Binding-site contacts:
Ligand atom O3 contacts residue HIS68 of chain 1.D at 3.6 Å.
Ligand atom C3 contacts residue THR67 of chain 1.D at 3.9 Å.
Ligand atom N1 contacts residue SER502 of chain 1.D at 2.8 Å (h-bond).
Ligand atom FE contacts residue CYS64 of chain 1.D at 2.3 Å.
Ligand atom C1 contacts residue PRO501 of chain 1.D at 3.8 Å (hydrophobic).
Ligand atom C1 contacts residue NI1 of chain 1.Y at 3.6 Å.
Ligand atom FE contacts residue NI1 of chain 1.Y at 2.6 Å.
Ligand atom C2 contacts residue LYS479 of chain 1.D at 3.6 Å.
Ligand atom N2 contacts residue ALA477 of chain 1.D at 3.5 Å.
Ligand atom N2 contacts residue PRO478 of chain 1.D at 3.3 Å.
Ligand atom O3 contacts residue VAL500 of chain 1.D at 3.5 Å.
Ligand atom C2 contacts residue CYS64 of chain 1.D at 3.0 Å (hydrophobic).
Ligand atom FE contacts residue CYS549 of chain 1.D at 2.3 Å.
Ligand atom O3 contacts residue ALA477 of chain 1.D at 3.8 Å.
Ligand atom FE contacts residue OXY1 of chain 1.CA at 3.3 Å.
Ligand atom C1 contacts residue CYS64 of chain 1.D at 4.1 Å (hydrophobic).
Ligand atom C1 contacts residue OXY1 of chain 1.CA at 4.1 Å.
Ligand atom C2 contacts residue ALA477 of chain 1.D at 4.1 Å (hydrophobic).
Ligand atom O3 contacts residue LEU482 of chain 1.D at 3.5 Å.
Ligand atom C3 contacts residue PRO501 of chain 1.D at 3.8 Å (hydrophobic).
Ligand atom C1 contacts residue LYS479 of chain 1.D at 3.9 Å.
Ligand atom C3 contacts residue HIS68 of chain 1.D at 3.5 Å.
Ligand atom N1 contacts residue VAL500 of chain 1.D at 3.9 Å.
Ligand atom C2 contacts residue OXY1 of chain 1.CA at 3.6 Å.
Ligand atom C1 contacts residue SER502 of chain 1.D at 3.8 Å.
Ligand atom C3 contacts residue VAL500 of chain 1.D at 3.5 Å (hydrophobic).
Ligand atom C2 contacts residue NI1 of chain 1.Y at 3.8 Å.
Ligand atom C1 contacts residue CYS549 of chain 1.D at 3.0 Å (hydrophobic).
Ligand atom N1 contacts residue PRO501 of chain 1.D at 3.6 Å.
Ligand atom O3 contacts residue PRO501 of chain 1.D at 3.4 Å.
Ligand atom N1 contacts residue LYS479 of chain 1.D at 3.6 Å.
Ligand atom C3 contacts residue CYS549 of chain 1.D at 3.2 Å (hydrophobic).
Ligand atom N1 contacts residue CYS546 of chain 1.D at 3.9 Å.
Ligand atom C1 contacts residue VAL500 of chain 1.D at 3.8 Å (hydrophobic).
Ligand atom N2 contacts residue CYS64 of chain 1.D at 3.5 Å.
Ligand atom N2 contacts residue LYS479 of chain 1.D at 3.0 Å (salt-bridge).
Ligand atom C3 contacts residue CYS64 of chain 1.D at 3.2 Å (hydrophobic).
Ligand atom C1 contacts residue CYS546 of chain 1.D at 3.8 Å (hydrophobic).
Ligand atom N1 contacts residue CYS549 of chain 1.D at 3.4 Å.
Ligand atom O3 contacts residue THR67 of chain 1.D at 3.8 Å.

Sequence of chain 1.D:
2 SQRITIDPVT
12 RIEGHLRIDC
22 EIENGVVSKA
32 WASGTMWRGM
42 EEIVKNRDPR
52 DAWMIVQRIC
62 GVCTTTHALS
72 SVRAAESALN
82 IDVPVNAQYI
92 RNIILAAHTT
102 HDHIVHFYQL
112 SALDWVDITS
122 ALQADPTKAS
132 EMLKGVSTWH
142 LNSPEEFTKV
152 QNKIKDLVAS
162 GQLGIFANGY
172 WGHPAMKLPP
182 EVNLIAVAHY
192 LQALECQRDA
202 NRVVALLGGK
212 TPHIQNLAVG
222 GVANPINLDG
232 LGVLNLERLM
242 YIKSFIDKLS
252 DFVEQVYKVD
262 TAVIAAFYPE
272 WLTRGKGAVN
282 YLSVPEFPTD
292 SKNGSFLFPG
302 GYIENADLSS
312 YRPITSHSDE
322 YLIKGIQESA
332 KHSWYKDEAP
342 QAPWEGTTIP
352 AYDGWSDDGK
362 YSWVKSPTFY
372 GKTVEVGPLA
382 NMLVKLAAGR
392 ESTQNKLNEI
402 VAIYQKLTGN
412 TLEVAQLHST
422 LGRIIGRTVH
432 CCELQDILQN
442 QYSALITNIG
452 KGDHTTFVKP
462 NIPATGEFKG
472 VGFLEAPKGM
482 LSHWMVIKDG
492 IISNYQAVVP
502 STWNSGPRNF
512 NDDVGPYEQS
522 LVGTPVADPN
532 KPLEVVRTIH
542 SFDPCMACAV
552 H

The protein below binds the small molecule below.
Small molecule (SMILES): N#C[Fe](=C=O)C#N